Sequence of chain 1.A:
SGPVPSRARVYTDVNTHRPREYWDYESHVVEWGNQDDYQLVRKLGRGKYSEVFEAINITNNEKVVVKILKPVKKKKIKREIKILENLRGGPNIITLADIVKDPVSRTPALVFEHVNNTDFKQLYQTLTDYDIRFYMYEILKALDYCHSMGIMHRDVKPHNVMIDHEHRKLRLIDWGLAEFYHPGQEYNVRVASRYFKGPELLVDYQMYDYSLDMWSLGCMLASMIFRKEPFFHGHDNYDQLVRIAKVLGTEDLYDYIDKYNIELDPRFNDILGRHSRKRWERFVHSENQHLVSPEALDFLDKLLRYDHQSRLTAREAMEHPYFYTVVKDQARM

Binding-site contacts:
Ligand atom BR1 contacts residue MET163 of chain 1.A at 4.2 Å.
Ligand atom N8 contacts residue PHE113 of chain 1.A at 3.6 Å.
Ligand atom N9 contacts residue ASP175 of chain 1.A at 3.1 Å.
Ligand atom BR2 contacts residue VAL116 of chain 1.A at 3.6 Å.
Ligand atom C7 contacts residue LYS68 of chain 1.A at 4.5 Å.
Ligand atom C6 contacts residue ILE174 of chain 1.A at 3.8 Å (hydrophobic).
Ligand atom C2 contacts residue VAL66 of chain 1.A at 4.0 Å (hydrophobic).
Ligand atom C2 contacts residue ILE174 of chain 1.A at 4.0 Å (hydrophobic).
Ligand atom BR2 contacts residue VAL66 of chain 1.A at 3.9 Å.
Ligand atom C2 contacts residue PHE113 of chain 1.A at 4.1 Å (hydrophobic).
Ligand atom C4 contacts residue VAL53 of chain 1.A at 4.1 Å (hydrophobic).
Ligand atom N8 contacts residue LYS68 of chain 1.A at 3.6 Å (salt-bridge).
Ligand atom C3 contacts residue PHE113 of chain 1.A at 3.5 Å (hydrophobic).
Ligand atom BR1 contacts residue VAL116 of chain 1.A at 4.0 Å.
Ligand atom C7 contacts residue ASP175 of chain 1.A at 3.9 Å.
Ligand atom C1 contacts residue VAL66 of chain 1.A at 4.0 Å (hydrophobic).
Ligand atom C7 contacts residue PHE113 of chain 1.A at 3.8 Å (hydrophobic).
Ligand atom C7 contacts residue ILE174 of chain 1.A at 3.9 Å (hydrophobic).
Ligand atom BR1 contacts residue VAL66 of chain 1.A at 3.9 Å.
Ligand atom N5 contacts residue ILE174 of chain 1.A at 4.3 Å.
Ligand atom C2 contacts residue ILE95 of chain 1.A at 4.5 Å (hydrophobic).
Ligand atom N8 contacts residue ILE174 of chain 1.A at 4.3 Å.
Ligand atom BR2 contacts residue GLU114 of chain 1.A at 4.0 Å.
Ligand atom C6 contacts residue ASP175 of chain 1.A at 4.3 Å.
Ligand atom N5 contacts residue ASP175 of chain 1.A at 3.8 Å.
Ligand atom BR2 contacts residue PHE113 of chain 1.A at 3.8 Å.
Ligand atom BR1 contacts residue VAL53 of chain 1.A at 4.1 Å.
Ligand atom C4 contacts residue ARG47 of chain 1.A at 4.1 Å.
Ligand atom BR2 contacts residue ILE174 of chain 1.A at 4.4 Å.
Ligand atom BR2 contacts residue ILE95 of chain 1.A at 3.5 Å.
Ligand atom C4 contacts residue ILE174 of chain 1.A at 3.5 Å (hydrophobic).
Ligand atom N5 contacts residue LYS68 of chain 1.A at 3.8 Å.
Ligand atom C3 contacts residue ILE174 of chain 1.A at 4.0 Å (hydrophobic).
Ligand atom N8 contacts residue ASP175 of chain 1.A at 3.3 Å (salt-bridge).
Ligand atom C3 contacts residue ILE95 of chain 1.A at 4.2 Å (hydrophobic).
Ligand atom N9 contacts residue GLU81 of chain 1.A at 4.5 Å.
Ligand atom C1 contacts residue VAL53 of chain 1.A at 4.2 Å (hydrophobic).
Ligand atom N5 contacts residue VAL53 of chain 1.A at 4.5 Å.
Ligand atom C1 contacts residue ILE174 of chain 1.A at 3.9 Å (hydrophobic).
Ligand atom N9 contacts residue LYS68 of chain 1.A at 2.8 Å (salt-bridge).

A protein and the small-molecule ligand that binds it are described below.
Small molecule (SMILES): Brc1cc2nn[nH]c2cc1Br